This protein binds this small molecule.
Small molecule (SMILES): CCSCC(=O)N(C)Cc1cnn(-c2ccccc2)c1

Sequence of chain 1.C:
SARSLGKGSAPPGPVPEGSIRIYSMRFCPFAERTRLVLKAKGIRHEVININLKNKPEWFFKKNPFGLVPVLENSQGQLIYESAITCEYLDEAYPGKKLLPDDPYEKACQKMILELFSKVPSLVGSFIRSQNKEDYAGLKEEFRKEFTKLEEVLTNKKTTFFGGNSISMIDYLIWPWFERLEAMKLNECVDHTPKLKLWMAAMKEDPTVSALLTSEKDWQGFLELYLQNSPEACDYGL

Binding-site contacts:
Ligand atom N2 contacts residue PRO36 of chain 1.C at 3.7 Å.
Ligand atom C7 contacts residue TRP225 of chain 1.C at 3.5 Å (hydrophobic).
Ligand atom O contacts residue PHE37 of chain 1.C at 3.3 Å.
Ligand atom C7 contacts residue PHE34 of chain 1.C at 3.9 Å (hydrophobic).
Ligand atom O contacts residue CYS35 of chain 1.C at 4.1 Å.
Ligand atom C1 contacts residue MET32 of chain 1.C at 3.7 Å (hydrophobic).
Ligand atom C9 contacts residue ILE134 of chain 1.C at 4.1 Å (hydrophobic).
Ligand atom C12 contacts residue CYS35 of chain 1.C at 3.4 Å (hydrophobic).
Ligand atom C5 contacts residue ARG186 of chain 1.C at 3.6 Å.
Ligand atom C9 contacts residue LEU229 of chain 1.C at 3.9 Å (hydrophobic).
Ligand atom C8 contacts residue TRP225 of chain 1.C at 3.8 Å (hydrophobic).
Ligand atom C13 contacts residue PHE37 of chain 1.C at 4.0 Å (hydrophobic).
Ligand atom C13 contacts residue PRO36 of chain 1.C at 4.0 Å (hydrophobic).
Ligand atom C9 contacts residue MET190 of chain 1.C at 4.0 Å (hydrophobic).
Ligand atom N2 contacts residue VAL130 of chain 1.C at 3.8 Å.
Ligand atom C1 contacts residue LEU59 of chain 1.C at 3.7 Å (hydrophobic).
Ligand atom C11 contacts residue PRO36 of chain 1.C at 3.7 Å (hydrophobic).
Ligand atom C8 contacts residue LEU229 of chain 1.C at 3.7 Å (hydrophobic).
Ligand atom C5 contacts residue PHE34 of chain 1.C at 4.1 Å (hydrophobic).
Ligand atom C4 contacts residue PRO36 of chain 1.C at 3.9 Å (hydrophobic).
Ligand atom C10 contacts residue VAL130 of chain 1.C at 4.1 Å (hydrophobic).
Ligand atom C12 contacts residue PRO36 of chain 1.C at 4.0 Å (hydrophobic).
Ligand atom C3 contacts residue PRO36 of chain 1.C at 3.9 Å (hydrophobic).
Ligand atom C12 contacts residue PHE37 of chain 1.C at 4.1 Å (hydrophobic).
Ligand atom C6 contacts residue PHE228 of chain 1.C at 3.7 Å (hydrophobic).
Ligand atom C5 contacts residue ILE134 of chain 1.C at 4.0 Å (hydrophobic).
Ligand atom N3 contacts residue PRO36 of chain 1.C at 3.7 Å.
Ligand atom C7 contacts residue PHE228 of chain 1.C at 3.9 Å (hydrophobic).
Ligand atom C10 contacts residue ILE134 of chain 1.C at 3.4 Å (hydrophobic).
Ligand atom C7 contacts residue ARG186 of chain 1.C at 3.5 Å.
Ligand atom C11 contacts residue PHE34 of chain 1.C at 4.1 Å (hydrophobic).
Ligand atom C9 contacts residue ARG186 of chain 1.C at 3.5 Å.
Ligand atom C8 contacts residue ARG186 of chain 1.C at 3.7 Å.
Ligand atom C6 contacts residue ARG186 of chain 1.C at 3.4 Å.
Ligand atom N3 contacts residue ILE134 of chain 1.C at 3.9 Å.
Ligand atom C6 contacts residue PHE34 of chain 1.C at 3.2 Å (hydrophobic).
Ligand atom C2 contacts residue TYR232 of chain 1.C at 4.1 Å (hydrophobic).
Ligand atom C13 contacts residue CYS35 of chain 1.C at 1.9 Å (hydrophobic).
Ligand atom C10 contacts residue ARG186 of chain 1.C at 3.6 Å.
Ligand atom N2 contacts residue ILE134 of chain 1.C at 3.7 Å.